A small-molecule ligand and the protein it binds are described below.
Small molecule (SMILES): [H]/N=C(/N)c1ccc(NC(=O)c2ccccc2O)cc1

Sequence of chain 1.B:
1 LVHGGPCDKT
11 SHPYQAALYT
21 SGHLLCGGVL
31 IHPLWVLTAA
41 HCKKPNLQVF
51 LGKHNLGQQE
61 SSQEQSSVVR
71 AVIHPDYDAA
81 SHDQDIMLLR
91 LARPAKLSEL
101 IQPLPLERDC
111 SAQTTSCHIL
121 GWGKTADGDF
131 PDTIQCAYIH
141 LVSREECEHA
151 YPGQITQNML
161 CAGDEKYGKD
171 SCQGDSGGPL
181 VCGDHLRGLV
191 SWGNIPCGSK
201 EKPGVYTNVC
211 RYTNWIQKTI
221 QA

Binding-site contacts:
Ligand atom O14 contacts residue GLN173 of chain 1.B at 3.4 Å.
Ligand atom C13 contacts residue GLY174 of chain 1.B at 3.9 Å.
Ligand atom C3 contacts residue CYS172 of chain 1.B at 3.7 Å (hydrophobic).
Ligand atom N2 contacts residue ASN194 of chain 1.B at 2.9 Å (h-bond).
Ligand atom C2 contacts residue SER171 of chain 1.B at 3.5 Å.
Ligand atom C3 contacts residue SER176 of chain 1.B at 3.9 Å.
Ligand atom C9 contacts residue HIS41 of chain 1.B at 4.0 Å.
Ligand atom C8 contacts residue GLN173 of chain 1.B at 3.8 Å.
Ligand atom O14 contacts residue ASP175 of chain 1.B at 3.8 Å.
Ligand atom C3 contacts residue VAL190 of chain 1.B at 3.7 Å (hydrophobic).
Ligand atom C2 contacts residue VAL190 of chain 1.B at 3.8 Å (hydrophobic).
Ligand atom C14 contacts residue SER176 of chain 1.B at 3.2 Å.
Ligand atom O14 contacts residue GLY174 of chain 1.B at 2.8 Å (h-bond).
Ligand atom C14 contacts residue GLN173 of chain 1.B at 3.9 Å.
Ligand atom C4 contacts residue CYS172 of chain 1.B at 3.9 Å (hydrophobic).
Ligand atom C1 contacts residue GLY193 of chain 1.B at 3.8 Å.
Ligand atom C14 contacts residue HIS41 of chain 1.B at 3.9 Å.
Ligand atom N1 contacts residue TRP192 of chain 1.B at 3.8 Å.
Ligand atom N1 contacts residue GLY204 of chain 1.B at 3.5 Å.
Ligand atom N3 contacts residue SER176 of chain 1.B at 3.3 Å (h-bond).
Ligand atom N3 contacts residue GLN173 of chain 1.B at 3.8 Å.
Ligand atom N1 contacts residue SER171 of chain 1.B at 3.1 Å (h-bond).
Ligand atom O14 contacts residue SER176 of chain 1.B at 2.7 Å (h-bond).
Ligand atom N2 contacts residue ASP170 of chain 1.B at 2.9 Å (salt-bridge).
Ligand atom C14 contacts residue GLY174 of chain 1.B at 3.5 Å.
Ligand atom N1 contacts residue ASP170 of chain 1.B at 2.9 Å (salt-bridge).
Ligand atom C1 contacts residue TRP192 of chain 1.B at 3.9 Å (hydrophobic).
Ligand atom C9 contacts residue SER176 of chain 1.B at 3.8 Å.
Ligand atom C13 contacts residue SER176 of chain 1.B at 3.9 Å.
Ligand atom C6 contacts residue GLY193 of chain 1.B at 3.9 Å.
Ligand atom O14 contacts residue CYS172 of chain 1.B at 3.8 Å.
Ligand atom N2 contacts residue GLY193 of chain 1.B at 3.8 Å.
Ligand atom C7 contacts residue ASP170 of chain 1.B at 3.6 Å.
Ligand atom N1 contacts residue GLY193 of chain 1.B at 3.8 Å.
Ligand atom C7 contacts residue SER171 of chain 1.B at 3.1 Å.
Ligand atom C1 contacts residue SER171 of chain 1.B at 3.5 Å.
Ligand atom N2 contacts residue SER171 of chain 1.B at 3.3 Å (h-bond).
Ligand atom C7 contacts residue GLY193 of chain 1.B at 3.6 Å.
Ligand atom C13 contacts residue HIS41 of chain 1.B at 4.0 Å.
Ligand atom C6 contacts residue ASN194 of chain 1.B at 3.9 Å.